Binding-site contacts:
Ligand atom C27 contacts residue VAL84 of chain 1.A at 3.7 Å (hydrophobic).
Ligand atom C1 contacts residue PHE82 of chain 1.A at 3.7 Å (hydrophobic).
Ligand atom C26 contacts residue PHE86 of chain 1.A at 3.6 Å (hydrophobic).
Ligand atom C27 contacts residue DXC1 of chain 1.I at 1.5 Å.
Ligand atom C24 contacts residue DXC1 of chain 1.I at 1.3 Å.
Ligand atom C1 contacts residue ASP99 of chain 1.A at 3.4 Å.
Ligand atom C6 contacts residue DXC1 of chain 1.I at 0.6 Å.
Ligand atom C5 contacts residue DXC1 of chain 1.I at 1.7 Å.
Ligand atom C4 contacts residue DXC1 of chain 1.I at 0.9 Å.
Ligand atom C3 contacts residue DXC1 of chain 1.I at 1.0 Å.
Ligand atom C2 contacts residue LEU18 of chain 1.A at 3.9 Å (hydrophobic).
Ligand atom C2 contacts residue TYR14 of chain 1.A at 3.1 Å (hydrophobic).
Ligand atom C1 contacts residue TYR14 of chain 1.A at 3.1 Å (hydrophobic).
Ligand atom C6 contacts residue PHE82 of chain 1.A at 3.6 Å (hydrophobic).
Ligand atom C25 contacts residue PHE86 of chain 1.A at 3.9 Å (hydrophobic).
Ligand atom C11 contacts residue LEU63 of chain 1.A at 3.9 Å (hydrophobic).
Ligand atom C6 contacts residue ASP99 of chain 1.A at 3.6 Å.
Ligand atom C25 contacts residue DXC1 of chain 1.I at 1.5 Å.
Ligand atom C16 contacts residue DXC1 of chain 1.I at 0.3 Å.
Ligand atom O1 contacts residue ASP99 of chain 1.A at 2.4 Å (salt-bridge).
Ligand atom O1 contacts residue TYR14 of chain 1.A at 2.4 Å (h-bond).
Ligand atom C11 contacts residue DXC1 of chain 1.I at 0.9 Å.
Ligand atom C10 contacts residue DXC1 of chain 1.I at 0.6 Å.
Ligand atom C2 contacts residue DXC1 of chain 1.I at 1.0 Å.
Ligand atom C18 contacts residue PHE116 of chain 1.A at 3.9 Å (hydrophobic).
Ligand atom C19 contacts residue PHE116 of chain 1.A at 3.7 Å (hydrophobic).
Ligand atom C6 contacts residue ALA114 of chain 1.A at 3.8 Å (hydrophobic).
Ligand atom C17 contacts residue DXC1 of chain 1.I at 0.7 Å.
Ligand atom O1 contacts residue PHE82 of chain 1.A at 3.5 Å.
Ligand atom C27 contacts residue PHE86 of chain 1.A at 3.2 Å (hydrophobic).
Ligand atom O26 contacts residue PHE86 of chain 1.A at 3.4 Å.
Ligand atom C26 contacts residue DXC1 of chain 1.I at 0.6 Å.
Ligand atom O1 contacts residue DXC1 of chain 1.I at 0.5 Å (h-bond).
Ligand atom C1 contacts residue DXC1 of chain 1.I at 0.6 Å.
Ligand atom C11 contacts residue SER58 of chain 1.A at 3.9 Å.
Ligand atom O26 contacts residue DXC1 of chain 1.I at 0.5 Å.
Ligand atom C18 contacts residue DXC1 of chain 1.I at 1.1 Å.
Ligand atom C13 contacts residue DXC1 of chain 1.I at 0.7 Å.
Ligand atom C19 contacts residue DXC1 of chain 1.I at 1.0 Å.
Ligand atom C12 contacts residue DXC1 of chain 1.I at 0.9 Å.

A protein and the small-molecule ligand that binds it are described below.
Small molecule (SMILES): C[C@]12CCc3c(ccc4cc(O)ccc34)[C@@H]1CCC2=O

Sequence of chain 1.A:
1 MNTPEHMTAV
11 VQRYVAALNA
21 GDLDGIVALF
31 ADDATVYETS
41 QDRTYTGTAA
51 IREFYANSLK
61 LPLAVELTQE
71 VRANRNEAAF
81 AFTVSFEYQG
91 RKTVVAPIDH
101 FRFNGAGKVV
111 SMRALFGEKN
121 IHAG